Sequence of chain 1.A:
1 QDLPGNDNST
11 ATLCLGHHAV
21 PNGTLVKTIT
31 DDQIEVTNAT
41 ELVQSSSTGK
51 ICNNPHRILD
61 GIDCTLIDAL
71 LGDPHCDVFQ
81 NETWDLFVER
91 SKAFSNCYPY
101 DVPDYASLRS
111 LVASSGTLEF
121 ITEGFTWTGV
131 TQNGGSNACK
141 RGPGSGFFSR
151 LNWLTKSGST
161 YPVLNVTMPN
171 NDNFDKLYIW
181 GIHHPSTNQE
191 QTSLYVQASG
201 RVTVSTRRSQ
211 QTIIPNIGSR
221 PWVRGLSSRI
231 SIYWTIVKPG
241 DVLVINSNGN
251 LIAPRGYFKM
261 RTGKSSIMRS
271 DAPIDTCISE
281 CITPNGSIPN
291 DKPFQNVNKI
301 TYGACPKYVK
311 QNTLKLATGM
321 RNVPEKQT

Binding-site contacts:
Ligand atom C4 contacts residue GLY135 of chain 1.A at 3.5 Å.
Ligand atom CM4 contacts residue SER145 of chain 1.A at 4.0 Å.
Ligand atom C9 contacts residue TYR98 of chain 1.A at 3.6 Å (hydrophobic).
Ligand atom O1A contacts residue ASN137 of chain 1.A at 2.9 Å (h-bond).
Ligand atom O8 contacts residue LEU226 of chain 1.A at 3.3 Å.
Ligand atom O9 contacts residue SER228 of chain 1.A at 2.8 Å (h-bond).
Ligand atom OA4 contacts residue SER136 of chain 1.A at 3.6 Å.
Ligand atom O10 contacts residue LEU194 of chain 1.A at 3.2 Å.
Ligand atom O1B contacts residue ASN137 of chain 1.A at 4.0 Å.
Ligand atom C11 contacts residue GLY134 of chain 1.A at 3.9 Å.
Ligand atom C9 contacts residue HIS183 of chain 1.A at 3.4 Å.
Ligand atom O4 contacts residue GLY135 of chain 1.A at 3.5 Å (h-bond).
Ligand atom C10 contacts residue GLY135 of chain 1.A at 3.8 Å.
Ligand atom O9 contacts residue HIS183 of chain 1.A at 3.0 Å (h-bond).
Ligand atom CA4 contacts residue SER145 of chain 1.A at 3.9 Å.
Ligand atom C11 contacts residue GLY135 of chain 1.A at 3.8 Å.
Ligand atom C11 contacts residue TRP153 of chain 1.A at 3.9 Å (hydrophobic).
Ligand atom C9 contacts residue GLU190 of chain 1.A at 3.4 Å.
Ligand atom C1 contacts residue SER136 of chain 1.A at 3.6 Å.
Ligand atom C10 contacts residue TRP153 of chain 1.A at 4.0 Å (hydrophobic).
Ligand atom N5 contacts residue TRP153 of chain 1.A at 3.9 Å.
Ligand atom N5 contacts residue GLY135 of chain 1.A at 2.9 Å (h-bond).
Ligand atom C7 contacts residue TRP153 of chain 1.A at 3.7 Å (hydrophobic).
Ligand atom O1B contacts residue LEU226 of chain 1.A at 3.7 Å.
Ligand atom O1B contacts residue SER136 of chain 1.A at 2.9 Å (h-bond).
Ligand atom O9 contacts residue GLU190 of chain 1.A at 2.9 Å (salt-bridge).
Ligand atom O8 contacts residue TRP153 of chain 1.A at 3.6 Å.
Ligand atom CA4 contacts residue GLY135 of chain 1.A at 3.8 Å.
Ligand atom C1 contacts residue ASN137 of chain 1.A at 3.8 Å.
Ligand atom O9 contacts residue TYR98 of chain 1.A at 3.0 Å (h-bond).
Ligand atom OA4 contacts residue SER145 of chain 1.A at 3.0 Å (h-bond).
Ligand atom C8 contacts residue TYR98 of chain 1.A at 3.8 Å (hydrophobic).
Ligand atom C8 contacts residue TRP153 of chain 1.A at 4.0 Å (hydrophobic).
Ligand atom O1A contacts residue SER136 of chain 1.A at 3.5 Å (h-bond).
Ligand atom O8 contacts residue TYR98 of chain 1.A at 2.9 Å (h-bond).
Ligand atom O7 contacts residue LEU194 of chain 1.A at 3.8 Å.
Ligand atom OA4 contacts residue GLY135 of chain 1.A at 3.3 Å (h-bond).
Ligand atom C11 contacts residue THR155 of chain 1.A at 4.0 Å.
Ligand atom C5 contacts residue GLY135 of chain 1.A at 3.8 Å.
Ligand atom C9 contacts residue LEU194 of chain 1.A at 3.7 Å (hydrophobic).

A protein and the small-molecule ligand that binds it are described below.
Small molecule (SMILES): CO[C@]1(C(=O)O)C[C@H](OC(C)=O)[C@@H](NC(C)=O)[C@H]([C@H](O)[C@H](O)CO)O1